Sequence of chain 1.A:
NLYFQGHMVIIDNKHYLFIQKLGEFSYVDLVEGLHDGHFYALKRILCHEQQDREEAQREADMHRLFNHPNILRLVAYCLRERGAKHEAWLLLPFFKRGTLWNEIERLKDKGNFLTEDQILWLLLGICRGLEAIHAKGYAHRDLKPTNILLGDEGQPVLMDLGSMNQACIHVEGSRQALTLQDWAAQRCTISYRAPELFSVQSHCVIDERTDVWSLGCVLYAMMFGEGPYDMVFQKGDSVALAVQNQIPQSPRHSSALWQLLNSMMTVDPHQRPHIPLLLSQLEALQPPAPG

This small molecule binds to this protein.
Small molecule (SMILES): CN[C@@H]1C[C@H]2O[C@@](C)([C@@H]1OC)n1c3ccccc3c3c4c(c5c6ccccc6n2c5c31)C(=O)NC4

Binding-site contacts:
Ligand atom C13 contacts residue MET176 of chain 1.A at 3.8 Å (hydrophobic).
Ligand atom C7 contacts residue LEU166 of chain 1.A at 4.0 Å (hydrophobic).
Ligand atom O4 contacts residue GLY38 of chain 1.A at 3.9 Å.
Ligand atom C10 contacts residue ALA58 of chain 1.A at 4.0 Å (hydrophobic).
Ligand atom C17 contacts residue MET176 of chain 1.A at 4.0 Å (hydrophobic).
Ligand atom C15 contacts residue VAL45 of chain 1.A at 4.0 Å (hydrophobic).
Ligand atom C27 contacts residue THR163 of chain 1.A at 3.7 Å.
Ligand atom C14 contacts residue LYS60 of chain 1.A at 4.0 Å.
Ligand atom C26 contacts residue GLU39 of chain 1.A at 3.4 Å.
Ligand atom C12 contacts residue MET176 of chain 1.A at 3.8 Å (hydrophobic).
Ligand atom C26 contacts residue GLY38 of chain 1.A at 3.9 Å.
Ligand atom C16 contacts residue VAL45 of chain 1.A at 3.6 Å (hydrophobic).
Ligand atom C8 contacts residue PHE112 of chain 1.A at 3.9 Å (hydrophobic).
Ligand atom C4 contacts residue PHE111 of chain 1.A at 3.5 Å (hydrophobic).
Ligand atom C3 contacts residue PHE112 of chain 1.A at 3.7 Å (hydrophobic).
Ligand atom C4 contacts residue PHE112 of chain 1.A at 3.5 Å (hydrophobic).
Ligand atom C8 contacts residue ALA58 of chain 1.A at 3.9 Å (hydrophobic).
Ligand atom C3 contacts residue GLY115 of chain 1.A at 4.1 Å.
Ligand atom O5 contacts residue PHE111 of chain 1.A at 3.4 Å.
Ligand atom N1 contacts residue PRO110 of chain 1.A at 3.0 Å (h-bond).
Ligand atom O5 contacts residue PRO110 of chain 1.A at 3.9 Å.
Ligand atom C17 contacts residue VAL45 of chain 1.A at 3.7 Å (hydrophobic).
Ligand atom C15 contacts residue MET176 of chain 1.A at 4.0 Å (hydrophobic).
Ligand atom C3 contacts residue PHE111 of chain 1.A at 3.7 Å (hydrophobic).
Ligand atom C25 contacts residue LEU37 of chain 1.A at 3.5 Å (hydrophobic).
Ligand atom N1 contacts residue ALA58 of chain 1.A at 3.6 Å.
Ligand atom C26 contacts residue VAL45 of chain 1.A at 4.0 Å (hydrophobic).
Ligand atom C8 contacts residue PRO110 of chain 1.A at 3.9 Å (hydrophobic).
Ligand atom N2 contacts residue VAL45 of chain 1.A at 4.0 Å.
Ligand atom C13 contacts residue LEU109 of chain 1.A at 4.0 Å (hydrophobic).
Ligand atom C2 contacts residue LEU37 of chain 1.A at 4.1 Å (hydrophobic).
Ligand atom C14 contacts residue MET176 of chain 1.A at 3.8 Å (hydrophobic).
Ligand atom O4 contacts residue LEU37 of chain 1.A at 3.5 Å (h-bond).
Ligand atom C8 contacts residue LEU166 of chain 1.A at 4.1 Å (hydrophobic).
Ligand atom N1 contacts residue LEU166 of chain 1.A at 3.9 Å.
Ligand atom C27 contacts residue MET176 of chain 1.A at 3.3 Å (hydrophobic).
Ligand atom O5 contacts residue PHE112 of chain 1.A at 2.9 Å (h-bond).
Ligand atom C15 contacts residue LYS60 of chain 1.A at 4.0 Å.
Ligand atom C9 contacts residue ALA58 of chain 1.A at 3.7 Å (hydrophobic).
Ligand atom C28 contacts residue THR163 of chain 1.A at 4.0 Å.